Sequence of chain 5.A:
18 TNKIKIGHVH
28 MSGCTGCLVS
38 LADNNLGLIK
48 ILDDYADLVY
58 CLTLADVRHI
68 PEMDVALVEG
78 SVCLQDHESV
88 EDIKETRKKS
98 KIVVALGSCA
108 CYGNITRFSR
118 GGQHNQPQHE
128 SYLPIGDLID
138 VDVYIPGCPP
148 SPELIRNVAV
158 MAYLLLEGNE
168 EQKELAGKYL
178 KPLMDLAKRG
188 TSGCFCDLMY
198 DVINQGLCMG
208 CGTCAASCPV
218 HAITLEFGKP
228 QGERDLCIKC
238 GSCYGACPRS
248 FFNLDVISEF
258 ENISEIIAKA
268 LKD

Binding-site contacts:
Ligand atom C1 contacts residue GLN117 of chain 5.C at 3.3 Å.
Ligand atom C4 contacts residue PHE257 of chain 5.A at 4.4 Å (hydrophobic).
Ligand atom O5 contacts residue SER261 of chain 5.A at 4.0 Å.
Ligand atom C4 contacts residue SER261 of chain 5.A at 3.5 Å.
Ligand atom C1 contacts residue VAL130 of chain 5.C at 3.7 Å (hydrophobic).
Ligand atom O5 contacts residue ARG114 of chain 5.C at 4.1 Å.
Ligand atom O5 contacts residue PHE257 of chain 5.A at 4.5 Å.
Ligand atom C2 contacts residue ARG114 of chain 5.C at 4.0 Å.
Ligand atom O5 contacts residue GLN117 of chain 5.C at 2.9 Å (h-bond).
Ligand atom C2 contacts residue GLN117 of chain 5.C at 3.6 Å.
Ligand atom C1 contacts residue ARG114 of chain 5.C at 4.3 Å.
Ligand atom C4 contacts residue GLU258 of chain 5.A at 3.8 Å.

Sequence of chain 5.C:
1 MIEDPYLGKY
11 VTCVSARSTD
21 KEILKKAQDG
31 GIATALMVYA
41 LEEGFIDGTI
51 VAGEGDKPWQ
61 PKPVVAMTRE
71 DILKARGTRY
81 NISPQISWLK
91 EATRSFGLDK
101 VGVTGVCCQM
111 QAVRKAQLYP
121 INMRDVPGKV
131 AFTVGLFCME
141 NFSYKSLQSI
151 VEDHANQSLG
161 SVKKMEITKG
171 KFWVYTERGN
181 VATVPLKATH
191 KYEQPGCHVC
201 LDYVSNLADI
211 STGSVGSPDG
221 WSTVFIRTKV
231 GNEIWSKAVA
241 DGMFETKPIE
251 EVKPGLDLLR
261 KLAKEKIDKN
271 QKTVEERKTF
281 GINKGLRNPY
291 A

This protein binds this small molecule.
Small molecule (SMILES): C[C@@H](O)[C@@H](C)O